Binding-site contacts:
Ligand atom O3 contacts residue BMA3 of chain 1.VA at 4.4 Å.
Ligand atom C4 contacts residue NAG2 of chain 1.VA at 4.0 Å.
Ligand atom C1 contacts residue SER357 of chain 1.G at 3.5 Å.
Ligand atom C3 contacts residue ASN355 of chain 1.G at 3.8 Å.
Ligand atom N2 contacts residue NAG1 of chain 1.VA at 3.2 Å (h-bond).
Ligand atom O2 contacts residue NAG2 of chain 1.XA at 3.9 Å.
Ligand atom O5 contacts residue NAG2 of chain 1.VA at 4.5 Å.
Ligand atom C5 contacts residue SER357 of chain 1.G at 3.8 Å.
Ligand atom C7 contacts residue ASN355 of chain 1.G at 3.9 Å.
Ligand atom O4 contacts residue NAG2 of chain 1.VA at 4.3 Å.
Ligand atom C2 contacts residue ASN355 of chain 1.G at 2.4 Å.
Ligand atom C5 contacts residue NAG2 of chain 1.VA at 4.4 Å.
Ligand atom C2 contacts residue NAG1 of chain 1.VA at 4.1 Å.
Ligand atom C7 contacts residue NAG1 of chain 1.XA at 3.6 Å.
Ligand atom O7 contacts residue NAG1 of chain 1.XA at 3.5 Å.
Ligand atom O6 contacts residue NAG2 of chain 1.VA at 3.2 Å (h-bond).
Ligand atom C1 contacts residue ASN355 of chain 1.G at 1.4 Å.
Ligand atom O6 contacts residue BMA3 of chain 1.VA at 4.5 Å.
Ligand atom O7 contacts residue ASN355 of chain 1.G at 4.4 Å.
Ligand atom C6 contacts residue SER357 of chain 1.G at 4.3 Å.
Ligand atom C1 contacts residue NAG1 of chain 1.VA at 4.2 Å.
Ligand atom C3 contacts residue BMA3 of chain 1.VA at 4.5 Å.
Ligand atom C4 contacts residue ASN355 of chain 1.G at 4.2 Å.
Ligand atom N2 contacts residue ASN355 of chain 1.G at 2.9 Å (h-bond).
Ligand atom C6 contacts residue BMA3 of chain 1.VA at 4.1 Å.
Ligand atom C6 contacts residue NAG2 of chain 1.VA at 3.3 Å.
Ligand atom C8 contacts residue NAG1 of chain 1.VA at 3.8 Å.
Ligand atom O7 contacts residue NAG1 of chain 1.VA at 4.5 Å.
Ligand atom C6 contacts residue NAG1 of chain 1.XA at 4.1 Å.
Ligand atom N2 contacts residue NAG1 of chain 1.XA at 4.3 Å.
Ligand atom C5 contacts residue ASN355 of chain 1.G at 3.6 Å.
Ligand atom C3 contacts residue NAG1 of chain 1.VA at 4.4 Å.
Ligand atom C8 contacts residue NAG1 of chain 1.XA at 3.7 Å.
Ligand atom C7 contacts residue NAG1 of chain 1.VA at 4.0 Å.
Ligand atom O5 contacts residue SER357 of chain 1.G at 3.7 Å.
Ligand atom O5 contacts residue ASN355 of chain 1.G at 2.3 Å (h-bond).

Sequence of chain 1.G:
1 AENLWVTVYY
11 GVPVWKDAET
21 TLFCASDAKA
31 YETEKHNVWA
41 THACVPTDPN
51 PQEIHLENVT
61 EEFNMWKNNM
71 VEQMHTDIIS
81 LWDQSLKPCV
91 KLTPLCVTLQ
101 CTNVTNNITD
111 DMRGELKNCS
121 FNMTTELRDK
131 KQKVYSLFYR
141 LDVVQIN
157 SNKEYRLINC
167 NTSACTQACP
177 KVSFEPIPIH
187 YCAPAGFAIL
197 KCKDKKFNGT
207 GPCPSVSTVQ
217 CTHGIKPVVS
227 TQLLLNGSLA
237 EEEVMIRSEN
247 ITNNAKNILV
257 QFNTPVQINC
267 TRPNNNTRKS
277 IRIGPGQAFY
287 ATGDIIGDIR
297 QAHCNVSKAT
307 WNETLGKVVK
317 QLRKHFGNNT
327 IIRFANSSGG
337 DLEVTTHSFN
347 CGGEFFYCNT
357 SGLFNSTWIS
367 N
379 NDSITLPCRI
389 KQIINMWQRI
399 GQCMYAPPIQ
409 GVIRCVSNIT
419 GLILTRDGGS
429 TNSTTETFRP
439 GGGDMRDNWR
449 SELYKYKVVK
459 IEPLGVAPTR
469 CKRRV

The protein below binds the small molecule below.
Small molecule (SMILES): CC(=O)N[C@H]1[C@H](O[C@H]2[C@H](O)[C@@H](NC(C)=O)CO[C@@H]2CO)O[C@H](CO)[C@@H](O[C@@H]2O[C@H](CO[C@H]3O[C@H](CO)[C@@H](O)[C@H](O)[C@@H]3O)[C@@H](O)[C@H](O[C@H]3O[C@H](CO)[C@@H](O)[C@H](O)[C@@H]3O)[C@@H]2O)[C@@H]1O